Sequence of chain 1.B:
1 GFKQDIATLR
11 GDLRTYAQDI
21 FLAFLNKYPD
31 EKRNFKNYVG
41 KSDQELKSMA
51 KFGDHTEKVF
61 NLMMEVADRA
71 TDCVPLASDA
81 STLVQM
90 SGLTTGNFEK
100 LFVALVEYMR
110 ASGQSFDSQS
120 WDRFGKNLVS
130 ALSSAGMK

Binding-site contacts:
Ligand atom C4 contacts residue PHE35 of chain 1.B at 3.7 Å (hydrophobic).
Ligand atom CL2 contacts residue PHE35 of chain 1.B at 4.4 Å.
Ligand atom C4 contacts residue FDE1 of chain 1.J at 3.9 Å.
Ligand atom CL6 contacts residue TYR38 of chain 1.B at 3.3 Å.
Ligand atom O1 contacts residue PHE35 of chain 1.B at 4.4 Å.
Ligand atom C2 contacts residue FDE1 of chain 1.J at 4.2 Å.
Ligand atom C2 contacts residue HIS55 of chain 1.B at 3.7 Å.
Ligand atom C6 contacts residue THR56 of chain 1.B at 4.4 Å.
Ligand atom O1 contacts residue LYS51 of chain 1.B at 4.4 Å.
Ligand atom C3 contacts residue FDE1 of chain 1.J at 3.4 Å.
Ligand atom C4 contacts residue VAL59 of chain 1.B at 3.9 Å (hydrophobic).
Ligand atom C1 contacts residue HIS55 of chain 1.B at 3.3 Å.
Ligand atom C5 contacts residue VAL59 of chain 1.B at 4.2 Å (hydrophobic).
Ligand atom C4 contacts residue PHE21 of chain 1.B at 4.0 Å (hydrophobic).
Ligand atom C3 contacts residue PHE35 of chain 1.B at 3.6 Å (hydrophobic).
Ligand atom CL2 contacts residue HIS55 of chain 1.B at 3.6 Å.
Ligand atom O1 contacts residue TYR38 of chain 1.B at 2.7 Å (h-bond).
Ligand atom C1 contacts residue TYR38 of chain 1.B at 3.8 Å (hydrophobic).
Ligand atom CL2 contacts residue FDE1 of chain 1.J at 3.4 Å.
Ligand atom C6 contacts residue PHE21 of chain 1.B at 4.1 Å (hydrophobic).
Ligand atom C5 contacts residue PHE21 of chain 1.B at 3.4 Å (hydrophobic).
Ligand atom C6 contacts residue TYR38 of chain 1.B at 4.1 Å (hydrophobic).
Ligand atom CL6 contacts residue HIS55 of chain 1.B at 3.6 Å.
Ligand atom CL4 contacts residue FDE1 of chain 1.J at 3.0 Å.
Ligand atom CL6 contacts residue PHE21 of chain 1.B at 3.9 Å.
Ligand atom C1 contacts residue PHE35 of chain 1.B at 3.8 Å (hydrophobic).
Ligand atom CL4 contacts residue PHE21 of chain 1.B at 3.9 Å.
Ligand atom C5 contacts residue PHE35 of chain 1.B at 3.9 Å (hydrophobic).
Ligand atom CL6 contacts residue PHE52 of chain 1.B at 3.9 Å.
Ligand atom O1 contacts residue HIS55 of chain 1.B at 2.6 Å (h-bond).
Ligand atom C6 contacts residue PHE35 of chain 1.B at 3.9 Å (hydrophobic).
Ligand atom C2 contacts residue PHE35 of chain 1.B at 3.6 Å (hydrophobic).
Ligand atom C5 contacts residue HIS55 of chain 1.B at 4.2 Å.
Ligand atom CL6 contacts residue THR56 of chain 1.B at 3.5 Å.
Ligand atom CL4 contacts residue VAL59 of chain 1.B at 3.5 Å.
Ligand atom C6 contacts residue HIS55 of chain 1.B at 3.5 Å.

A protein and the small-molecule ligand that binds it are described below.
Small molecule (SMILES): Oc1c(Cl)cc(Cl)cc1Cl